Sequence of chain 1.B:
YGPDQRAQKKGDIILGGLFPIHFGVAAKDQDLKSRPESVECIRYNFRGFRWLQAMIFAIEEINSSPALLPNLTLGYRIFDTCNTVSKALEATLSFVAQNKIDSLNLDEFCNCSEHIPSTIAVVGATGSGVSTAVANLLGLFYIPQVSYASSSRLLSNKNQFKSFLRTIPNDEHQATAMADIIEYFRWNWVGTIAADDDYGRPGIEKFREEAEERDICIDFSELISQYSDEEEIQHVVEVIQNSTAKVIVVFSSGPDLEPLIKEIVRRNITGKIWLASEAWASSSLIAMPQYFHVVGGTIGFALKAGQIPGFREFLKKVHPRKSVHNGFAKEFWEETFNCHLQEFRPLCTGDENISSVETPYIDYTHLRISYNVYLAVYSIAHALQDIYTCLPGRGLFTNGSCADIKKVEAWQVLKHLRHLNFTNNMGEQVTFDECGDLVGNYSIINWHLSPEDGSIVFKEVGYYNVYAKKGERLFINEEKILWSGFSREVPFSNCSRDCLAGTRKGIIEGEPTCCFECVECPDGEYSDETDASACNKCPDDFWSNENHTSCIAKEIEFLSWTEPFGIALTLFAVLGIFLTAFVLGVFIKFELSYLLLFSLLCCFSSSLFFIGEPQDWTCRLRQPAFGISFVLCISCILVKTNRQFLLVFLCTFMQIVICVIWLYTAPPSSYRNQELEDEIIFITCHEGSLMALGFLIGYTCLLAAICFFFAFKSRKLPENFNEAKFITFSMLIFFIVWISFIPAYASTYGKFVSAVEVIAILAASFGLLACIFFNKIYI

This small molecule binds to this protein.
Small molecule (SMILES): CC(=O)N[C@@H]1[C@@H](O)[C@H](O)[C@@H](CO)O[C@H]1O

Binding-site contacts:
Ligand atom C8 contacts residue GLU268 of chain 1.B at 4.0 Å.
Ligand atom C4 contacts residue ASN272 of chain 1.B at 4.2 Å.
Ligand atom C1 contacts residue ASN272 of chain 1.B at 1.4 Å.
Ligand atom C8 contacts residue VAL269 of chain 1.B at 4.0 Å (hydrophobic).
Ligand atom C8 contacts residue HIS265 of chain 1.B at 3.9 Å.
Ligand atom N2 contacts residue ASN272 of chain 1.B at 2.9 Å (h-bond).
Ligand atom C2 contacts residue ASN272 of chain 1.B at 2.4 Å.
Ligand atom C8 contacts residue ASN272 of chain 1.B at 4.4 Å.
Ligand atom O7 contacts residue ASN272 of chain 1.B at 3.1 Å (h-bond).
Ligand atom O5 contacts residue ASN272 of chain 1.B at 2.4 Å (h-bond).
Ligand atom C3 contacts residue ASN272 of chain 1.B at 3.8 Å.
Ligand atom C5 contacts residue ASN272 of chain 1.B at 3.7 Å.
Ligand atom C7 contacts residue ASN272 of chain 1.B at 3.2 Å.